Sequence of chain 1.A:
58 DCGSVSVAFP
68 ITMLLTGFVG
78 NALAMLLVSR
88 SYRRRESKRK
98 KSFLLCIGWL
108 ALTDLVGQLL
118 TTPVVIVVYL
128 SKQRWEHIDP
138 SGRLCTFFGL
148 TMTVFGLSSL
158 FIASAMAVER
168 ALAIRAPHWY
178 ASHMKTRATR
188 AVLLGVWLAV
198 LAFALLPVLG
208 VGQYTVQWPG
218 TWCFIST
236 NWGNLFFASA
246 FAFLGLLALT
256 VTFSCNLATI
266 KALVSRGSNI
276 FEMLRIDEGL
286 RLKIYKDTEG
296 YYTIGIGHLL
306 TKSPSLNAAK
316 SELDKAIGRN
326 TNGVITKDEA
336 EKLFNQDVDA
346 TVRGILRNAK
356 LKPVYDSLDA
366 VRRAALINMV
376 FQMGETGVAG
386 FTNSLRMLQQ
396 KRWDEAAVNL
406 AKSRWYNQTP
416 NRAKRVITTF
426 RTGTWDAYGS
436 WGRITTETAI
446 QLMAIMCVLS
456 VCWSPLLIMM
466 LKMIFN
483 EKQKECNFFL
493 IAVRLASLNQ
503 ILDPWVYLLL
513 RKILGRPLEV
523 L

Binding-site contacts:
Ligand atom C06 contacts residue PHE152 of chain 1.A at 3.5 Å (hydrophobic).
Ligand atom C21 contacts residue VAL122 of chain 1.A at 3.8 Å (hydrophobic).
Ligand atom C08 contacts residue SER499 of chain 1.A at 3.3 Å.
Ligand atom C02 contacts residue TRP458 of chain 1.A at 3.6 Å (hydrophobic).
Ligand atom C04 contacts residue GLN502 of chain 1.A at 3.5 Å.
Ligand atom C01 contacts residue VAL495 of chain 1.A at 3.9 Å (hydrophobic).
Ligand atom C04 contacts residue SER499 of chain 1.A at 3.9 Å.
Ligand atom C09 contacts residue THR118 of chain 1.A at 3.3 Å.
Ligand atom C15 contacts residue THR119 of chain 1.A at 3.9 Å.
Ligand atom O14 contacts residue THR119 of chain 1.A at 3.4 Å.
Ligand atom C12 contacts residue THR119 of chain 1.A at 3.4 Å.
Ligand atom O24 contacts residue PRO67 of chain 1.A at 3.9 Å.
Ligand atom C22 contacts residue ARG496 of chain 1.A at 3.5 Å.
Ligand atom C09 contacts residue SER499 of chain 1.A at 3.9 Å.
Ligand atom C05 contacts residue GLN502 of chain 1.A at 3.7 Å.
Ligand atom O23 contacts residue ARG496 of chain 1.A at 3.5 Å (salt-bridge).
Ligand atom C22 contacts residue THR218 of chain 1.A at 3.5 Å.
Ligand atom O26 contacts residue GLN502 of chain 1.A at 2.9 Å (h-bond).
Ligand atom O25 contacts residue SER499 of chain 1.A at 3.7 Å.
Ligand atom O23 contacts residue LEU492 of chain 1.A at 3.9 Å.
Ligand atom C21 contacts residue THR218 of chain 1.A at 3.4 Å.
Ligand atom C19 contacts residue TRP219 of chain 1.A at 3.6 Å (hydrophobic).
Ligand atom O24 contacts residue TYR126 of chain 1.A at 3.8 Å.
Ligand atom C03 contacts residue MET149 of chain 1.A at 3.7 Å (hydrophobic).
Ligand atom C20 contacts residue LEU492 of chain 1.A at 3.7 Å (hydrophobic).
Ligand atom C10 contacts residue SER499 of chain 1.A at 3.6 Å.
Ligand atom O14 contacts residue PRO67 of chain 1.A at 3.6 Å.
Ligand atom C01 contacts residue PHE221 of chain 1.A at 3.7 Å (hydrophobic).
Ligand atom O23 contacts residue THR218 of chain 1.A at 2.7 Å (h-bond).
Ligand atom C17 contacts residue SER499 of chain 1.A at 3.8 Å.
Ligand atom C11 contacts residue THR119 of chain 1.A at 3.7 Å.
Ligand atom C22 contacts residue TYR126 of chain 1.A at 3.7 Å (hydrophobic).
Ligand atom O23 contacts residue TYR126 of chain 1.A at 2.7 Å (h-bond).
Ligand atom C13 contacts residue THR119 of chain 1.A at 3.4 Å.
Ligand atom C12 contacts residue MET70 of chain 1.A at 3.8 Å (hydrophobic).
Ligand atom C06 contacts residue MET149 of chain 1.A at 3.8 Å (hydrophobic).
Ligand atom O24 contacts residue ARG496 of chain 1.A at 2.9 Å (salt-bridge).
Ligand atom C22 contacts residue LEU492 of chain 1.A at 3.9 Å (hydrophobic).
Ligand atom C06 contacts residue GLY153 of chain 1.A at 3.5 Å.
Ligand atom C15 contacts residue THR118 of chain 1.A at 3.5 Å.

The small molecule below binds the protein below.
Small molecule (SMILES): CCCC[C@](C)(O)C/C=C/[C@H]1[C@H](O)CC(=O)[C@@H]1CCCCCCC(=O)O